Sequence of chain 1.B:
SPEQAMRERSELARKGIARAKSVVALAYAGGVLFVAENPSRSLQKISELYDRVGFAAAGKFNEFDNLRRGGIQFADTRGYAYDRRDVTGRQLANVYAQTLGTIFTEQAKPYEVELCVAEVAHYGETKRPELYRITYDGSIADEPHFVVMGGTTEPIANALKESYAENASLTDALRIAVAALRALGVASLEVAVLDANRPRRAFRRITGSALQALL

This protein binds this small molecule.
Small molecule (SMILES): CC(C)C[C@H](NC(=O)[C@H](Cc1ccc(O)cc1)NC(=O)[C@H](CCC(N)=O)NC(=O)CN)C(=O)O

Binding-site contacts:
Ligand atom N contacts residue SER146 of chain 1.H at 3.6 Å.
Ligand atom C contacts residue PHE71 of chain 1.B at 3.7 Å (hydrophobic).
Ligand atom CD2 contacts residue LYS28 of chain 1.B at 4.0 Å.
Ligand atom CB contacts residue LYS52 of chain 1.B at 3.2 Å.
Ligand atom N contacts residue ASP144 of chain 1.H at 3.9 Å.
Ligand atom C contacts residue GLY66 of chain 1.B at 2.5 Å.
Ligand atom CE2 contacts residue GLU119 of chain 1.B at 2.9 Å.
Ligand atom CD1 contacts residue ARG26 of chain 1.B at 4.0 Å.
Ligand atom CZ contacts residue GLU119 of chain 1.B at 3.4 Å.
Ligand atom NE2 contacts residue ILE147 of chain 1.H at 3.7 Å.
Ligand atom OXT contacts residue LYS52 of chain 1.B at 1.7 Å.
Ligand atom CA contacts residue SER146 of chain 1.H at 4.0 Å.
Ligand atom OH contacts residue ARG26 of chain 1.B at 4.0 Å.
Ligand atom CB contacts residue SER146 of chain 1.H at 3.2 Å.
Ligand atom CE2 contacts residue ARG26 of chain 1.B at 4.0 Å.
Ligand atom OH contacts residue GLU119 of chain 1.B at 2.9 Å (salt-bridge).
Ligand atom O contacts residue ALA65 of chain 1.B at 4.0 Å.
Ligand atom CZ contacts residue ARG26 of chain 1.B at 3.6 Å.
Ligand atom OXT contacts residue GLY66 of chain 1.B at 3.5 Å (h-bond).
Ligand atom CA contacts residue SER146 of chain 1.H at 4.0 Å.
Ligand atom CB contacts residue ARG26 of chain 1.B at 3.7 Å.
Ligand atom O contacts residue LYS67 of chain 1.B at 3.4 Å (salt-bridge).
Ligand atom CD2 contacts residue ARG26 of chain 1.B at 4.2 Å.
Ligand atom C contacts residue SER146 of chain 1.H at 3.6 Å.
Ligand atom O contacts residue PHE71 of chain 1.B at 3.4 Å.
Ligand atom CD2 contacts residue GLU119 of chain 1.B at 4.1 Å.
Ligand atom CE1 contacts residue ARG26 of chain 1.B at 3.6 Å.
Ligand atom O contacts residue LYS52 of chain 1.B at 3.8 Å.
Ligand atom CD2 contacts residue GLY23 of chain 1.B at 4.2 Å.
Ligand atom O contacts residue SER146 of chain 1.H at 3.9 Å.
Ligand atom OXT contacts residue PHE71 of chain 1.B at 3.7 Å.
Ligand atom CD1 contacts residue LEU50 of chain 1.B at 4.1 Å (hydrophobic).
Ligand atom CD2 contacts residue LYS52 of chain 1.B at 4.1 Å.
Ligand atom O contacts residue PHE68 of chain 1.B at 3.9 Å.
Ligand atom O contacts residue GLY66 of chain 1.B at 1.5 Å (h-bond).
Ligand atom C contacts residue LYS52 of chain 1.B at 2.7 Å.
Ligand atom CA contacts residue LYS52 of chain 1.B at 3.0 Å.
Ligand atom C contacts residue GLY66 of chain 1.B at 3.8 Å.
Ligand atom CA contacts residue GLY66 of chain 1.B at 3.2 Å.
Ligand atom N contacts residue GLY66 of chain 1.B at 2.8 Å (h-bond).

Sequence of chain 1.H:
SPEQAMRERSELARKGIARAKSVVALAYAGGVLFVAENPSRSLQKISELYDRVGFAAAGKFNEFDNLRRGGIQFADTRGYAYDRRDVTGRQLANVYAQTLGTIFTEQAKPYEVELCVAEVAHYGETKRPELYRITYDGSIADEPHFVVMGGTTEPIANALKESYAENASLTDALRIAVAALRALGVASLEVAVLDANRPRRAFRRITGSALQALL